Binding-site contacts:
Ligand atom C2 contacts residue GLY212 of chain 1.C at 3.8 Å.
Ligand atom O4P contacts residue GLY213 of chain 1.C at 3.3 Å (h-bond).
Ligand atom O3P contacts residue GLY213 of chain 1.C at 3.6 Å (h-bond).
Ligand atom O1P contacts residue LYS11 of chain 1.C at 3.5 Å (salt-bridge).
Ligand atom O4P contacts residue SER214 of chain 1.C at 3.6 Å.
Ligand atom C2 contacts residue LYS11 of chain 1.C at 4.1 Å.
Ligand atom O1 contacts residue LEU233 of chain 1.C at 3.5 Å (h-bond).
Ligand atom O3P contacts residue SER214 of chain 1.C at 4.1 Å.
Ligand atom C2 contacts residue ILE174 of chain 1.C at 3.9 Å (hydrophobic).
Ligand atom C2 contacts residue GLY213 of chain 1.C at 3.8 Å.
Ligand atom O4P contacts residue ALA173 of chain 1.C at 3.7 Å.
Ligand atom O2P contacts residue GLY236 of chain 1.C at 3.1 Å (h-bond).
Ligand atom O3P contacts residue VAL234 of chain 1.C at 4.1 Å.
Ligand atom O2P contacts residue GLY175 of chain 1.C at 3.9 Å.
Ligand atom C1 contacts residue LYS11 of chain 1.C at 3.9 Å.
Ligand atom C2 contacts residue GLY235 of chain 1.C at 4.1 Å.
Ligand atom P contacts residue GLY175 of chain 1.C at 3.9 Å.
Ligand atom O1P contacts residue GLY175 of chain 1.C at 4.2 Å.
Ligand atom O1 contacts residue HIS97 of chain 1.C at 3.8 Å.
Ligand atom C1 contacts residue HIS97 of chain 1.C at 3.6 Å.
Ligand atom O4P contacts residue GLY175 of chain 1.C at 2.9 Å (h-bond).
Ligand atom O1P contacts residue GLY236 of chain 1.C at 4.3 Å.
Ligand atom O3P contacts residue GLY235 of chain 1.C at 3.0 Å (h-bond).
Ligand atom P contacts residue GLY213 of chain 1.C at 4.0 Å.
Ligand atom C1 contacts residue GLY235 of chain 1.C at 4.3 Å.
Ligand atom O2 contacts residue LYS11 of chain 1.C at 3.0 Å (salt-bridge).
Ligand atom O2 contacts residue GLU169 of chain 1.C at 4.2 Å.
Ligand atom O1P contacts residue ILE174 of chain 1.C at 4.0 Å.
Ligand atom O4P contacts residue ILE174 of chain 1.C at 3.6 Å.
Ligand atom P contacts residue GLY235 of chain 1.C at 3.9 Å.
Ligand atom C2 contacts residue GLU169 of chain 1.C at 4.3 Å.
Ligand atom O1 contacts residue GLY212 of chain 1.C at 3.9 Å.
Ligand atom O1P contacts residue GLY235 of chain 1.C at 3.5 Å.
Ligand atom O3P contacts residue GLY236 of chain 1.C at 3.7 Å.
Ligand atom C1 contacts residue GLU169 of chain 1.C at 3.5 Å.
Ligand atom P contacts residue GLY236 of chain 1.C at 3.8 Å.
Ligand atom O1 contacts residue GLU169 of chain 1.C at 2.4 Å (salt-bridge).
Ligand atom O2 contacts residue HIS97 of chain 1.C at 2.9 Å (h-bond).
Ligand atom O2 contacts residue ASN9 of chain 1.C at 3.7 Å.
Ligand atom O2P contacts residue GLY235 of chain 1.C at 3.9 Å.

Sequence of chain 1.C:
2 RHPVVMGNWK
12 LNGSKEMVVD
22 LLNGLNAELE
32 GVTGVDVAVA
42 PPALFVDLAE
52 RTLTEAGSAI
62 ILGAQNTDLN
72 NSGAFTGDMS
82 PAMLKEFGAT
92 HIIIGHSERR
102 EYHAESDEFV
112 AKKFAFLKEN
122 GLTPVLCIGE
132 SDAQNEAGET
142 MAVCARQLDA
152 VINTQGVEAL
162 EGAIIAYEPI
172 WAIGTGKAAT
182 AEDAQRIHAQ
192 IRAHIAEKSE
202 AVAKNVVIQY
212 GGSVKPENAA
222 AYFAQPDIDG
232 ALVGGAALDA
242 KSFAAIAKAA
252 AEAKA

This protein binds this small molecule.
Small molecule (SMILES): O=C(O)COP(=O)(O)O